Sequence of chain 3.D:
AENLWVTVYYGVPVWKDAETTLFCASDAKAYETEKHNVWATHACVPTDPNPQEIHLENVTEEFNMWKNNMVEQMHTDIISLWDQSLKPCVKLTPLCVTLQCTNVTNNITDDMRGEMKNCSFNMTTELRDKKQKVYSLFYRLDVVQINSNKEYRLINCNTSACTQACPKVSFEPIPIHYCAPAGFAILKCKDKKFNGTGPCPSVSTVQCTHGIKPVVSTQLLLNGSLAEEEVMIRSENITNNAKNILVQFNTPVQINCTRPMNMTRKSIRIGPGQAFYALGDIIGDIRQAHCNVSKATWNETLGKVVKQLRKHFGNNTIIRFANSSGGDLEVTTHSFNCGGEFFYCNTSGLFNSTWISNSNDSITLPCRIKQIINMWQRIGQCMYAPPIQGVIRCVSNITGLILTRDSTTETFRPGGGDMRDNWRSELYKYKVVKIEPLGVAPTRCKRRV

A small-molecule ligand and the protein it binds are described below.
Small molecule (SMILES): CC(=O)N[C@@H]1[C@@H](O)[C@H](O)[C@@H](CO)O[C@H]1O

Binding-site contacts:
Ligand atom C5 contacts residue ASN348 of chain 3.D at 3.6 Å.
Ligand atom C4 contacts residue ASN348 of chain 3.D at 4.3 Å.
Ligand atom C8 contacts residue ASN348 of chain 3.D at 3.8 Å.
Ligand atom C3 contacts residue ASN348 of chain 3.D at 3.9 Å.
Ligand atom O5 contacts residue ASN348 of chain 3.D at 2.2 Å (h-bond).
Ligand atom C2 contacts residue ASN348 of chain 3.D at 2.6 Å.
Ligand atom O6 contacts residue LYS344 of chain 3.D at 3.5 Å.
Ligand atom C1 contacts residue ASN348 of chain 3.D at 1.4 Å.
Ligand atom O6 contacts residue ASN348 of chain 3.D at 4.4 Å.
Ligand atom N2 contacts residue ASN348 of chain 3.D at 3.1 Å (h-bond).
Ligand atom O7 contacts residue ASN348 of chain 3.D at 4.1 Å.
Ligand atom C7 contacts residue ASN348 of chain 3.D at 3.5 Å.
Ligand atom C6 contacts residue LYS344 of chain 3.D at 4.0 Å.